Sequence of chain 33.E:
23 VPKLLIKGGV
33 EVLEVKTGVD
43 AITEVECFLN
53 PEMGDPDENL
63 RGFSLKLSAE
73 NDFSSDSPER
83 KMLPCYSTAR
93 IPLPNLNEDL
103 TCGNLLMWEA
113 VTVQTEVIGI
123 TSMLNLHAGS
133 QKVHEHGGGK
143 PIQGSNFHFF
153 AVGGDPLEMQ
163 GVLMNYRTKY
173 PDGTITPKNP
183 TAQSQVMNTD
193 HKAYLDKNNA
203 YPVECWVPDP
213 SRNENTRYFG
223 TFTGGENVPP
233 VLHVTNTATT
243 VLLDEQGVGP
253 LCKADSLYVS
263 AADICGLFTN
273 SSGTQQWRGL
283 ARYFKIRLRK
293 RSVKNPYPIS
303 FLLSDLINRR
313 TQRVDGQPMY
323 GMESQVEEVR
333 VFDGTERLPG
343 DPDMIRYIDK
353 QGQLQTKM

Binding-site contacts:
Ligand atom C11 contacts residue THR276 of chain 33.D at 3.4 Å.
Ligand atom O1A contacts residue SER274 of chain 33.D at 3.8 Å.
Ligand atom O7 contacts residue LEU62 of chain 33.D at 3.5 Å.
Ligand atom C11 contacts residue ASN272 of chain 33.D at 3.6 Å.
Ligand atom C6 contacts residue LYS68 of chain 33.D at 3.8 Å.
Ligand atom C1 contacts residue SER274 of chain 33.D at 3.4 Å.
Ligand atom O10 contacts residue PHE75 of chain 33.E at 2.6 Å.
Ligand atom O9 contacts residue LYS68 of chain 33.D at 2.8 Å (salt-bridge).
Ligand atom C5 contacts residue LYS68 of chain 33.D at 3.7 Å.
Ligand atom C6 contacts residue ASN272 of chain 33.D at 3.7 Å.
Ligand atom C10 contacts residue LEU62 of chain 33.D at 3.5 Å (hydrophobic).
Ligand atom C11 contacts residue LEU62 of chain 33.D at 3.9 Å (hydrophobic).
Ligand atom N5 contacts residue PHE75 of chain 33.E at 3.8 Å.
Ligand atom O9 contacts residue LEU67 of chain 33.D at 3.2 Å.
Ligand atom C11 contacts residue GLN278 of chain 33.D at 3.5 Å.
Ligand atom C11 contacts residue LYS68 of chain 33.D at 3.7 Å.
Ligand atom N5 contacts residue LYS68 of chain 33.D at 2.9 Å (salt-bridge).
Ligand atom O1A contacts residue THR276 of chain 33.D at 2.6 Å (h-bond).
Ligand atom C10 contacts residue LYS68 of chain 33.D at 3.8 Å.
Ligand atom C9 contacts residue LYS68 of chain 33.D at 3.8 Å.
Ligand atom O1A contacts residue ASN272 of chain 33.D at 3.6 Å (h-bond).
Ligand atom O1B contacts residue LYS68 of chain 33.D at 3.6 Å.
Ligand atom O1B contacts residue THR276 of chain 33.D at 3.5 Å (h-bond).
Ligand atom N5 contacts residue GLN278 of chain 33.D at 3.9 Å.
Ligand atom O1B contacts residue SER274 of chain 33.D at 2.4 Å (h-bond).
Ligand atom C8 contacts residue GLN278 of chain 33.D at 3.7 Å.
Ligand atom O8 contacts residue THR276 of chain 33.D at 3.8 Å.
Ligand atom N5 contacts residue ASN272 of chain 33.D at 3.3 Å (h-bond).
Ligand atom C9 contacts residue GLN278 of chain 33.D at 3.2 Å.
Ligand atom C1 contacts residue THR276 of chain 33.D at 3.4 Å.
Ligand atom O8 contacts residue GLN278 of chain 33.D at 3.5 Å (h-bond).
Ligand atom O8 contacts residue ASN272 of chain 33.D at 3.4 Å (h-bond).
Ligand atom O8 contacts residue LYS68 of chain 33.D at 3.5 Å.
Ligand atom C7 contacts residue GLN278 of chain 33.D at 3.8 Å.
Ligand atom C10 contacts residue PHE75 of chain 33.E at 2.7 Å (hydrophobic).
Ligand atom C11 contacts residue PHE65 of chain 33.D at 3.8 Å (hydrophobic).
Ligand atom C11 contacts residue HIS138 of chain 33.C at 3.3 Å.
Ligand atom O10 contacts residue LEU62 of chain 33.D at 3.1 Å.
Ligand atom C11 contacts residue PHE75 of chain 33.E at 1.8 Å (hydrophobic).
Ligand atom C11 contacts residue PHE270 of chain 33.D at 3.9 Å (hydrophobic).

The small molecule below binds the protein below.
Small molecule (SMILES): CC(=O)N[C@H]1[C@H]([C@H](O)[C@H](O)CO)O[C@@](O[C@H](CO)[C@@H](O)[C@@H]2O[C@@H](C(=O)O)C[C@H](O)[C@H]2NC(C)=O)(C(=O)O)C[C@@H]1O

Sequence of chain 33.D:
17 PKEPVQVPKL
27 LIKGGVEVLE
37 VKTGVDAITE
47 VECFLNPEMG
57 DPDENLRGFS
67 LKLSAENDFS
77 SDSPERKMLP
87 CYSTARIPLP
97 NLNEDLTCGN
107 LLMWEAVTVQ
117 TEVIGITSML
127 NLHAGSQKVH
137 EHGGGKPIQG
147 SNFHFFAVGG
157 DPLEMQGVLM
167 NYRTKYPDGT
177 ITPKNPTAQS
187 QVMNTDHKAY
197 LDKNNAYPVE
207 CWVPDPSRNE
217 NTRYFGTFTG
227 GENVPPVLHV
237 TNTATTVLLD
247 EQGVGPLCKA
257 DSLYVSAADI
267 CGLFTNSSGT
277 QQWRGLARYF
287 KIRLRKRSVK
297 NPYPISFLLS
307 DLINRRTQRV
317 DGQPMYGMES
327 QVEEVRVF

Sequence of chain 33.C:
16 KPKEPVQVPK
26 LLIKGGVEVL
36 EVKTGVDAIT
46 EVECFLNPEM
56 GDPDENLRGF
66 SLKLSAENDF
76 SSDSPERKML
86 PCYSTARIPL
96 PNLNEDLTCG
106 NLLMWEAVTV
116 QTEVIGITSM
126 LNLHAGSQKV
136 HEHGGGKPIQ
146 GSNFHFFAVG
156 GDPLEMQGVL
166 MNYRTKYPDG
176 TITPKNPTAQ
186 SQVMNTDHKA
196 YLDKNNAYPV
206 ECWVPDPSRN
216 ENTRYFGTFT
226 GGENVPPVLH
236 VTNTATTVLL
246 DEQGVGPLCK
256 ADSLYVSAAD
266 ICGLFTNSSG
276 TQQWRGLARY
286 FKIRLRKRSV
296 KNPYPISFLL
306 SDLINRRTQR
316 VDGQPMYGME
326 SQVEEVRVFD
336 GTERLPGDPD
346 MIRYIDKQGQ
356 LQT